Binding-site contacts:
Ligand atom CAS contacts residue ILE479 of chain 1.D at 3.4 Å (hydrophobic).
Ligand atom CBB contacts residue THR483 of chain 1.D at 3.4 Å.
Ligand atom CAE contacts residue THR483 of chain 1.D at 3.6 Å.
Ligand atom CAA contacts residue LEU486 of chain 1.D at 3.5 Å (hydrophobic).
Ligand atom CAD contacts residue ILE479 of chain 1.D at 3.5 Å (hydrophobic).
Ligand atom CAA contacts residue Y011 of chain 1.H at 4.2 Å.
Ligand atom CAE contacts residue GLY478 of chain 1.D at 3.6 Å.
Ligand atom OAG contacts residue VAL474 of chain 1.D at 3.5 Å.
Ligand atom CBH contacts residue J401 of chain 1.F at 4.4 Å.
Ligand atom CAA contacts residue LEU525 of chain 1.D at 4.1 Å (hydrophobic).
Ligand atom CAA contacts residue LEU518 of chain 1.D at 3.8 Å (hydrophobic).
Ligand atom CAP contacts residue LEU486 of chain 1.D at 3.7 Å (hydrophobic).
Ligand atom CAA contacts residue CYS487 of chain 1.D at 3.7 Å (hydrophobic).
Ligand atom CAB contacts residue LEU518 of chain 1.D at 3.9 Å (hydrophobic).
Ligand atom OAW contacts residue J401 of chain 1.F at 3.9 Å.
Ligand atom CAD contacts residue GLY478 of chain 1.D at 3.4 Å.
Ligand atom CBC contacts residue J401 of chain 1.F at 3.7 Å.
Ligand atom CAB contacts residue Y011 of chain 1.H at 3.9 Å.
Ligand atom CAL contacts residue VAL474 of chain 1.D at 4.1 Å (hydrophobic).
Ligand atom CAU contacts residue ILE479 of chain 1.D at 4.1 Å (hydrophobic).
Ligand atom CAD contacts residue LYS475 of chain 1.D at 3.6 Å.
Ligand atom CAJ contacts residue THR483 of chain 1.D at 4.3 Å.
Ligand atom CAT contacts residue J401 of chain 1.F at 3.5 Å.
Ligand atom CAB contacts residue LEU486 of chain 1.D at 4.4 Å (hydrophobic).
Ligand atom CAN contacts residue LEU525 of chain 1.D at 3.8 Å (hydrophobic).
Ligand atom CBA contacts residue Y011 of chain 1.H at 4.1 Å.
Ligand atom CBF contacts residue J401 of chain 1.F at 3.9 Å.
Ligand atom CAN contacts residue Y011 of chain 1.H at 3.7 Å.
Ligand atom CAS contacts residue J401 of chain 1.F at 3.7 Å.
Ligand atom CAT contacts residue LYS475 of chain 1.D at 4.3 Å.
Ligand atom CAR contacts residue J401 of chain 1.F at 4.1 Å.
Ligand atom CAU contacts residue J401 of chain 1.F at 4.0 Å.
Ligand atom CAC contacts residue THR483 of chain 1.D at 3.2 Å.
Ligand atom CAR contacts residue LYS475 of chain 1.D at 4.0 Å.
Ligand atom CAE contacts residue ILE479 of chain 1.D at 3.5 Å (hydrophobic).
Ligand atom CBA contacts residue LEU486 of chain 1.D at 3.5 Å (hydrophobic).
Ligand atom CAE contacts residue GLY482 of chain 1.D at 3.8 Å.
Ligand atom CAJ contacts residue LEU525 of chain 1.D at 3.6 Å (hydrophobic).
Ligand atom OAG contacts residue LYS475 of chain 1.D at 3.8 Å.
Ligand atom CAO contacts residue LEU486 of chain 1.D at 4.0 Å (hydrophobic).

Sequence of chain 1.D:
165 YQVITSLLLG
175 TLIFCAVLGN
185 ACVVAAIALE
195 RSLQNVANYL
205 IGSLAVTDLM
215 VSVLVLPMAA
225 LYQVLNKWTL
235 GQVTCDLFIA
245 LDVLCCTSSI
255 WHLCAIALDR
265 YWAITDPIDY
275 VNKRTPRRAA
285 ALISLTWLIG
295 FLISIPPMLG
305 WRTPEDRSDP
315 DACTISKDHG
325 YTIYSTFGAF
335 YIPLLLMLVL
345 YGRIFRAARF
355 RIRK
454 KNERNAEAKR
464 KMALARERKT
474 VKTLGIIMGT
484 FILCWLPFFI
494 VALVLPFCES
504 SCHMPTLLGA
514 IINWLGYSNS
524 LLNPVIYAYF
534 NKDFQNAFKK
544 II

This small molecule binds to this protein.
Small molecule (SMILES): CC(C)CCC[C@@H](C)[C@H]1CC[C@H]2[C@@H]3CC=C4C[C@@H](OC(=O)CCC(=O)O)CC[C@]4(C)[C@H]3CC[C@]12C